Sequence of chain 17.A:
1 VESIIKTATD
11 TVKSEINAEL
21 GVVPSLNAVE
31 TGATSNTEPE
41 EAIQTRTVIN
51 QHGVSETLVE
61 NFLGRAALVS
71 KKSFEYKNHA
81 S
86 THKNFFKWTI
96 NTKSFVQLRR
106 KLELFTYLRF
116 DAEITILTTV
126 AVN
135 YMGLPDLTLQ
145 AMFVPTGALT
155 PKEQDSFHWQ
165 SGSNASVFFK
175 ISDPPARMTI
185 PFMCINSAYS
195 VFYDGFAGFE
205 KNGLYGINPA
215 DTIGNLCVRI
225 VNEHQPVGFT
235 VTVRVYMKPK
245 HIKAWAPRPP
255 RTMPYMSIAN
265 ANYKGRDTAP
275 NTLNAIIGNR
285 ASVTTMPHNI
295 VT

Binding-site contacts:
Ligand atom C1 contacts residue ARG104 of chain 17.C at 3.7 Å.
Ligand atom C3 contacts residue PRO274 of chain 17.A at 3.8 Å (hydrophobic).
Ligand atom C3 contacts residue ARG104 of chain 17.C at 3.9 Å.
Ligand atom O4 contacts residue ASP91 of chain 17.C at 2.8 Å (salt-bridge).
Ligand atom C5 contacts residue ASN275 of chain 17.A at 3.5 Å.
Ligand atom O3 contacts residue GLY282 of chain 17.A at 3.4 Å.
Ligand atom C11 contacts residue GLY234 of chain 17.C at 3.9 Å.
Ligand atom O4 contacts residue PRO231 of chain 17.C at 3.8 Å.
Ligand atom C3 contacts residue PRO274 of chain 17.A at 4.1 Å (hydrophobic).
Ligand atom O4 contacts residue ASN275 of chain 17.A at 3.0 Å (h-bond).
Ligand atom C4 contacts residue ASN275 of chain 17.A at 3.8 Å.
Ligand atom C6 contacts residue ASP91 of chain 17.C at 3.9 Å.
Ligand atom O4 contacts residue ASP232 of chain 17.C at 2.8 Å (salt-bridge).
Ligand atom O10 contacts residue ARG270 of chain 17.A at 4.0 Å.
Ligand atom C4 contacts residue ARG104 of chain 17.C at 4.0 Å.
Ligand atom N5 contacts residue PRO231 of chain 17.C at 2.9 Å (h-bond).
Ligand atom C10 contacts residue ASN275 of chain 17.A at 3.2 Å.
Ligand atom O1B contacts residue ARG104 of chain 17.C at 2.8 Å (salt-bridge).
Ligand atom O3 contacts residue ASP91 of chain 17.C at 4.0 Å.
Ligand atom N5 contacts residue ASN275 of chain 17.A at 3.5 Å (h-bond).
Ligand atom O3 contacts residue PRO274 of chain 17.A at 3.9 Å.
Ligand atom C11 contacts residue ILE233 of chain 17.C at 3.8 Å (hydrophobic).
Ligand atom C3 contacts residue ARG95 of chain 17.C at 3.9 Å.
Ligand atom O6 contacts residue PRO274 of chain 17.A at 3.7 Å.
Ligand atom C11 contacts residue ASP232 of chain 17.C at 3.8 Å.
Ligand atom C4 contacts residue ASP91 of chain 17.C at 3.3 Å.
Ligand atom C4 contacts residue PRO274 of chain 17.A at 4.0 Å (hydrophobic).
Ligand atom C5 contacts residue PRO231 of chain 17.C at 3.6 Å (hydrophobic).
Ligand atom C3 contacts residue ASP232 of chain 17.C at 4.1 Å.
Ligand atom C4 contacts residue PRO231 of chain 17.C at 3.4 Å (hydrophobic).
Ligand atom C11 contacts residue PRO231 of chain 17.C at 4.0 Å (hydrophobic).
Ligand atom C4 contacts residue ASP232 of chain 17.C at 3.5 Å.
Ligand atom C5 contacts residue PRO274 of chain 17.A at 3.9 Å (hydrophobic).
Ligand atom C10 contacts residue PRO231 of chain 17.C at 3.9 Å (hydrophobic).
Ligand atom O7 contacts residue SER180 of chain 17.C at 3.7 Å.
Ligand atom O7 contacts residue PRO274 of chain 17.A at 3.4 Å.
Ligand atom C6 contacts residue PRO231 of chain 17.C at 4.0 Å (hydrophobic).
Ligand atom O4 contacts residue ARG95 of chain 17.C at 3.6 Å.
Ligand atom O10 contacts residue ASN275 of chain 17.A at 2.9 Å (h-bond).
Ligand atom O6 contacts residue ASP91 of chain 17.C at 3.3 Å.

The protein below binds the small molecule below.
Small molecule (SMILES): CC(=O)N[C@@H]1[C@@H](O)[C@H](O[C@@H]2O[C@H](CO[C@]3(C(=O)O)C[C@H](O)[C@@H](NC(C)=O)[C@H]([C@H](O)[C@H](O)CO)O3)[C@H](O)[C@H](O)[C@H]2O)[C@@H](CO)O[C@H]1O

Sequence of chain 17.C:
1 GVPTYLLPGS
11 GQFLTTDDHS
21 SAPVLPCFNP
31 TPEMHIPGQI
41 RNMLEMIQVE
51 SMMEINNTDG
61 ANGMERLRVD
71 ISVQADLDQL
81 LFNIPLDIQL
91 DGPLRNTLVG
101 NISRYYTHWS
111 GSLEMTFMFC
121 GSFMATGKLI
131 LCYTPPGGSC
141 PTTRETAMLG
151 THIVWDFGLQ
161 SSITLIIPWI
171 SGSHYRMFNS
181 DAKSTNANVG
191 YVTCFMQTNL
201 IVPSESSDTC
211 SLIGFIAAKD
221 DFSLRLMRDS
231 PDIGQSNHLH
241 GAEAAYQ